Sequence of chain 1.C:
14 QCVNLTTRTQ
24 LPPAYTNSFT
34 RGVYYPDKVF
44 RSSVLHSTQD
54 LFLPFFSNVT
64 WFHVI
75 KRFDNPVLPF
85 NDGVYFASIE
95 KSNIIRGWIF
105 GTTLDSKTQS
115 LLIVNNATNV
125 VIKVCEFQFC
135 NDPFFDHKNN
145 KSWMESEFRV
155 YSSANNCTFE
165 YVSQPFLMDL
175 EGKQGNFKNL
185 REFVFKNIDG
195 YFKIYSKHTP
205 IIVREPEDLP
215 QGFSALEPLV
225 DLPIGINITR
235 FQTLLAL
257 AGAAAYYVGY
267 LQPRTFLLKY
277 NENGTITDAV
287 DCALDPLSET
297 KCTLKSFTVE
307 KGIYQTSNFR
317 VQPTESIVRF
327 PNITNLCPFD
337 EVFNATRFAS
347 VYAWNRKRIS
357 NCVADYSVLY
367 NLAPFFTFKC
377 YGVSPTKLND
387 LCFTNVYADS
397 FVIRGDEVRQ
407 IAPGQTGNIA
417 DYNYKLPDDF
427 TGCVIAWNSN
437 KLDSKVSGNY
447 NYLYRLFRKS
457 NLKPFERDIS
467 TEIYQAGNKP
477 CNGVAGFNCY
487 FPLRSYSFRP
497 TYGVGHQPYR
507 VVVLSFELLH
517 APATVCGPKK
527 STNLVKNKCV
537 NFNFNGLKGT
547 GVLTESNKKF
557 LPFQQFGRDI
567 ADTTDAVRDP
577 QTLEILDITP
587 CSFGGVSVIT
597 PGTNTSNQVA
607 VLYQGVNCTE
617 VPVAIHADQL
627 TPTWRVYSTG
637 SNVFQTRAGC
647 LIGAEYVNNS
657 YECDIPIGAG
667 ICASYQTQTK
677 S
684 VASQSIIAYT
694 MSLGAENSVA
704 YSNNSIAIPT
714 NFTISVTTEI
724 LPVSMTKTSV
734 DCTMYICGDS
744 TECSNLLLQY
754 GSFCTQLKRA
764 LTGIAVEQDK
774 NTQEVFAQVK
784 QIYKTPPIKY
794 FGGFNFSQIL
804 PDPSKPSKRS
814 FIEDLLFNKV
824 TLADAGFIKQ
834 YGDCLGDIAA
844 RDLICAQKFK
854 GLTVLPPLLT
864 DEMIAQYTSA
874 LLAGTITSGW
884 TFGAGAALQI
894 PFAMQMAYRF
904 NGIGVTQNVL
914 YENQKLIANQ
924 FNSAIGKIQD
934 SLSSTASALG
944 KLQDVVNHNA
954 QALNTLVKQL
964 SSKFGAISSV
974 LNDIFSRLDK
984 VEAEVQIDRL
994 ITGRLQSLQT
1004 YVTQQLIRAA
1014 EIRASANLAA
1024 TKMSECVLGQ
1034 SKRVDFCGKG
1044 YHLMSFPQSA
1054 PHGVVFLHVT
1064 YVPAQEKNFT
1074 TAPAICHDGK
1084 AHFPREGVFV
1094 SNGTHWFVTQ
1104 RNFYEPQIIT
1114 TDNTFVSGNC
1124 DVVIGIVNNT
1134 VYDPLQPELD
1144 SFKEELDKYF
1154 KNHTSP

This small molecule binds to this protein.
Small molecule (SMILES): CC(=O)N[C@H]1[C@H](O[C@H]2[C@H](O)[C@@H](NC(C)=O)CO[C@@H]2CO)O[C@H](CO)[C@@H](O)[C@@H]1O

Sequence of chain 1.B:
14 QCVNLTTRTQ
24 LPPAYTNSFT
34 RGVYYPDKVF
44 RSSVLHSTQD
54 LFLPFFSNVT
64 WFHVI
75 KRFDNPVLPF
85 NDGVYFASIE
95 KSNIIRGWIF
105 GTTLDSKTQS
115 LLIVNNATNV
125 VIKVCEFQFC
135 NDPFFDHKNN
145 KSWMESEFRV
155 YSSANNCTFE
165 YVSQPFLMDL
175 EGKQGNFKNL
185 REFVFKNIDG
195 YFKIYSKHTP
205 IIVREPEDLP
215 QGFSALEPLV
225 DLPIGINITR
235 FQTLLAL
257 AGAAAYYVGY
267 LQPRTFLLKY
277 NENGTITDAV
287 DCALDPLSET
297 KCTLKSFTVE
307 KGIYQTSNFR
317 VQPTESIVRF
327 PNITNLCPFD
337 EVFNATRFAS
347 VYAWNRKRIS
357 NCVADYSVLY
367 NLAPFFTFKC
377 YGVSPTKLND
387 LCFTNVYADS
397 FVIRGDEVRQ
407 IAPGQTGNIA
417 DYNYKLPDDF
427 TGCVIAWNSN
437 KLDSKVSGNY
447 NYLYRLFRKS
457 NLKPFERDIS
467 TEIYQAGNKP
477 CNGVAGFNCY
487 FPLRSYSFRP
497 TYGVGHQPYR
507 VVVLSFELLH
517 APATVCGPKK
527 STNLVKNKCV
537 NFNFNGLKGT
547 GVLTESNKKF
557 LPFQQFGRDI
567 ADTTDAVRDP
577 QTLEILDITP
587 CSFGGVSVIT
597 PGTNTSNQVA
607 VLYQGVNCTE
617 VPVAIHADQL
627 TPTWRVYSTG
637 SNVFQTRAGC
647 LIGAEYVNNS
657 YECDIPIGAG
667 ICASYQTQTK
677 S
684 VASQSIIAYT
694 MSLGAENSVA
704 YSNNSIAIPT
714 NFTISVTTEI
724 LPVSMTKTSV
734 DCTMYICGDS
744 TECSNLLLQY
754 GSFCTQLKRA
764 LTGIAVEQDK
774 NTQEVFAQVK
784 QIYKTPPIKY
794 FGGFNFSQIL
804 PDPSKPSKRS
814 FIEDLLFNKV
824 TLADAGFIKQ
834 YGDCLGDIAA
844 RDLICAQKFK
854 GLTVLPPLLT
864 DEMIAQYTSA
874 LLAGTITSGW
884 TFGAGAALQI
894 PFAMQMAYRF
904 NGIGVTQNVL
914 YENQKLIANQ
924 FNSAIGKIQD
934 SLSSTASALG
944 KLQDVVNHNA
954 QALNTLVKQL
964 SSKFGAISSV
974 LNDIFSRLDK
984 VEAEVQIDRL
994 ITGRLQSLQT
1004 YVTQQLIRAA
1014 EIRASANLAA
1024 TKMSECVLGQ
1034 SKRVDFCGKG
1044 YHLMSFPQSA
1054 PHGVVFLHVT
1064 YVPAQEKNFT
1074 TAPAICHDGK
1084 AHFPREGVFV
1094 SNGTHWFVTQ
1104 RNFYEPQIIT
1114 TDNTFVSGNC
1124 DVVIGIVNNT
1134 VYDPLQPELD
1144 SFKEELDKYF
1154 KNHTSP

Binding-site contacts:
Ligand atom C1 contacts residue GLU130 of chain 1.C at 3.9 Å.
Ligand atom C3 contacts residue ASN160 of chain 1.C at 3.9 Å.
Ligand atom C8 contacts residue TYR348 of chain 1.B at 3.1 Å (hydrophobic).
Ligand atom C4 contacts residue ASN160 of chain 1.C at 4.3 Å.
Ligand atom C6 contacts residue ASN159 of chain 1.C at 3.0 Å.
Ligand atom C5 contacts residue ASN159 of chain 1.C at 3.3 Å.
Ligand atom C2 contacts residue ASN160 of chain 1.C at 2.8 Å.
Ligand atom N2 contacts residue ASN160 of chain 1.C at 3.2 Å (h-bond).
Ligand atom O5 contacts residue ASN159 of chain 1.C at 2.7 Å (h-bond).
Ligand atom O5 contacts residue ASN160 of chain 1.C at 2.2 Å (h-bond).
Ligand atom C5 contacts residue ASN160 of chain 1.C at 3.5 Å.
Ligand atom C7 contacts residue ASN160 of chain 1.C at 3.7 Å.
Ligand atom C1 contacts residue ASN160 of chain 1.C at 1.5 Å.
Ligand atom O6 contacts residue ASN159 of chain 1.C at 2.9 Å (h-bond).
Ligand atom C7 contacts residue TYR348 of chain 1.B at 4.0 Å (hydrophobic).
Ligand atom C1 contacts residue ASN159 of chain 1.C at 3.6 Å.
Ligand atom O6 contacts residue ASN160 of chain 1.C at 4.3 Å.
Ligand atom C8 contacts residue ILE465 of chain 1.B at 4.0 Å (hydrophobic).
Ligand atom O7 contacts residue ASN160 of chain 1.C at 3.1 Å (h-bond).